The small molecule below binds the protein below.
Small molecule (SMILES): NC(=[NH2+])NCCC[C@H](N)C(=O)O

Binding-site contacts:
Ligand atom CD contacts residue GLU325 of chain 1.B at 3.6 Å.
Ligand atom C contacts residue GLU325 of chain 1.B at 3.9 Å.
Ligand atom OXT contacts residue ASN330 of chain 1.B at 2.8 Å (h-bond).
Ligand atom NH2 contacts residue GLU325 of chain 1.B at 3.1 Å (salt-bridge).
Ligand atom CZ contacts residue HEM1 of chain 1.K at 3.7 Å.
Ligand atom CA contacts residue GLN211 of chain 1.B at 3.8 Å.
Ligand atom O contacts residue TYR295 of chain 1.B at 3.9 Å.
Ligand atom OXT contacts residue TYR321 of chain 1.B at 3.5 Å.
Ligand atom NE contacts residue HEM1 of chain 1.K at 4.1 Å.
Ligand atom CA contacts residue HEM1 of chain 1.K at 4.2 Å.
Ligand atom CZ contacts residue TRP320 of chain 1.B at 4.3 Å (hydrophobic).
Ligand atom CG contacts residue HEM1 of chain 1.K at 4.0 Å.
Ligand atom N contacts residue HEM1 of chain 1.K at 3.2 Å (h-bond).
Ligand atom C contacts residue GLN211 of chain 1.B at 3.6 Å.
Ligand atom NH2 contacts residue TRP320 of chain 1.B at 3.2 Å (h-bond).
Ligand atom C contacts residue ASN330 of chain 1.B at 3.7 Å.
Ligand atom NH1 contacts residue HEM1 of chain 1.K at 3.3 Å (h-bond).
Ligand atom CD contacts residue HEM1 of chain 1.K at 4.4 Å.
Ligand atom OXT contacts residue GLU325 of chain 1.B at 3.7 Å.
Ligand atom O contacts residue ASN330 of chain 1.B at 3.8 Å.
Ligand atom O contacts residue TYR321 of chain 1.B at 2.7 Å (h-bond).
Ligand atom NH2 contacts residue PRO298 of chain 1.B at 4.0 Å.
Ligand atom NH2 contacts residue HEM1 of chain 1.K at 3.2 Å.
Ligand atom NH1 contacts residue PRO298 of chain 1.B at 4.4 Å.
Ligand atom CZ contacts residue GLU325 of chain 1.B at 3.6 Å.
Ligand atom CD contacts residue VAL300 of chain 1.B at 3.9 Å (hydrophobic).
Ligand atom CG contacts residue GLU325 of chain 1.B at 3.4 Å.
Ligand atom CG contacts residue VAL300 of chain 1.B at 4.1 Å (hydrophobic).
Ligand atom N contacts residue GLU325 of chain 1.B at 2.8 Å (salt-bridge).
Ligand atom NE contacts residue PRO298 of chain 1.B at 4.1 Å.
Ligand atom CZ contacts residue PRO298 of chain 1.B at 4.0 Å (hydrophobic).
Ligand atom O contacts residue ARG214 of chain 1.B at 4.1 Å.
Ligand atom CB contacts residue GLN211 of chain 1.B at 3.9 Å.
Ligand atom CA contacts residue GLU325 of chain 1.B at 3.3 Å.
Ligand atom NE contacts residue GLU325 of chain 1.B at 2.8 Å (salt-bridge).
Ligand atom NH2 contacts residue TYR321 of chain 1.B at 4.1 Å.
Ligand atom C contacts residue TYR321 of chain 1.B at 3.5 Å (hydrophobic).
Ligand atom CB contacts residue TYR321 of chain 1.B at 4.3 Å (hydrophobic).
Ligand atom CB contacts residue GLU325 of chain 1.B at 3.0 Å.
Ligand atom O contacts residue GLN211 of chain 1.B at 2.8 Å (h-bond).

Sequence of chain 1.B:
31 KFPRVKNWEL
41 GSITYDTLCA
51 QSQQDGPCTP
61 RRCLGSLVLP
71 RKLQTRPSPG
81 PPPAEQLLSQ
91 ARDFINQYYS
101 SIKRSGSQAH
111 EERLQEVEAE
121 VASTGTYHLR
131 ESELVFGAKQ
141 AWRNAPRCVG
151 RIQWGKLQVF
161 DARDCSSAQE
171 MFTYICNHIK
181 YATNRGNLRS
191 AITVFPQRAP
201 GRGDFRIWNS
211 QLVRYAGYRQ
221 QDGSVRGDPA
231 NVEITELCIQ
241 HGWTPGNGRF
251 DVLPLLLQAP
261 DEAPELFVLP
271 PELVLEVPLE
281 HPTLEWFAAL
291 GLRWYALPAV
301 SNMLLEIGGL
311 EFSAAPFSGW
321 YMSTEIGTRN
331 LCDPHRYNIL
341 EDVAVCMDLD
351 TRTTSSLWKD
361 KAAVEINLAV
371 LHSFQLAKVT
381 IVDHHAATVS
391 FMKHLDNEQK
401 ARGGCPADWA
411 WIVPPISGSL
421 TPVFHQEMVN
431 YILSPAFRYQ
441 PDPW